Binding-site contacts:
Ligand atom CM1 contacts residue SER107 of chain 29.A at 3.9 Å.
Ligand atom O1 contacts residue PHE186 of chain 29.A at 3.5 Å.
Ligand atom C4 contacts residue PHE186 of chain 29.A at 3.6 Å (hydrophobic).
Ligand atom C2B contacts residue MET221 of chain 29.A at 3.5 Å (hydrophobic).
Ligand atom C3C contacts residue VAL188 of chain 29.A at 3.3 Å (hydrophobic).
Ligand atom C6B contacts residue LEU106 of chain 29.A at 3.9 Å (hydrophobic).
Ligand atom O1 contacts residue TYR152 of chain 29.A at 3.9 Å.
Ligand atom C6C contacts residue VAL191 of chain 29.A at 3.2 Å (hydrophobic).
Ligand atom C3 contacts residue PRO174 of chain 29.A at 3.8 Å (hydrophobic).
Ligand atom C7C contacts residue TYR128 of chain 29.A at 3.6 Å (hydrophobic).
Ligand atom C31 contacts residue SER175 of chain 29.A at 3.6 Å.
Ligand atom N2 contacts residue PHE186 of chain 29.A at 3.7 Å.
Ligand atom C4C contacts residue TYR152 of chain 29.A at 3.8 Å (hydrophobic).
Ligand atom C5C contacts residue ILE104 of chain 29.A at 3.8 Å (hydrophobic).
Ligand atom C5 contacts residue PHE186 of chain 29.A at 3.5 Å (hydrophobic).
Ligand atom C6B contacts residue TYR197 of chain 29.A at 3.6 Å (hydrophobic).
Ligand atom C4A contacts residue ASN219 of chain 29.A at 3.5 Å.
Ligand atom C5B contacts residue TYR197 of chain 29.A at 3.7 Å (hydrophobic).
Ligand atom C31 contacts residue ALA150 of chain 29.A at 3.5 Å (hydrophobic).
Ligand atom O1 contacts residue ALA24 of chain 29.C at 3.6 Å.
Ligand atom C3B contacts residue MET221 of chain 29.A at 3.8 Å (hydrophobic).
Ligand atom C31 contacts residue PRO174 of chain 29.A at 3.4 Å (hydrophobic).
Ligand atom C5C contacts residue TYR128 of chain 29.A at 3.5 Å (hydrophobic).
Ligand atom C3 contacts residue PHE186 of chain 29.A at 3.8 Å (hydrophobic).
Ligand atom O1 contacts residue VAL188 of chain 29.A at 3.8 Å.
Ligand atom N3A contacts residue ASN219 of chain 29.A at 3.0 Å (h-bond).
Ligand atom C1B contacts residue MET221 of chain 29.A at 3.8 Å (hydrophobic).
Ligand atom N2 contacts residue ALA24 of chain 29.C at 3.4 Å.
Ligand atom C7C contacts residue TYR197 of chain 29.A at 3.8 Å (hydrophobic).
Ligand atom C6C contacts residue MET221 of chain 29.A at 3.7 Å (hydrophobic).
Ligand atom C4B contacts residue LEU106 of chain 29.A at 3.7 Å (hydrophobic).
Ligand atom C4 contacts residue TYR152 of chain 29.A at 3.9 Å (hydrophobic).
Ligand atom C4 contacts residue MET224 of chain 29.A at 3.8 Å (hydrophobic).
Ligand atom C3C contacts residue TYR128 of chain 29.A at 3.9 Å (hydrophobic).
Ligand atom C5 contacts residue TYR152 of chain 29.A at 3.8 Å (hydrophobic).
Ligand atom C5B contacts residue LEU106 of chain 29.A at 3.5 Å (hydrophobic).
Ligand atom C31 contacts residue VAL176 of chain 29.A at 3.3 Å (hydrophobic).
Ligand atom C2C contacts residue VAL188 of chain 29.A at 3.2 Å (hydrophobic).
Ligand atom O1B contacts residue TYR128 of chain 29.A at 3.9 Å.
Ligand atom O1B contacts residue MET221 of chain 29.A at 3.4 Å.

A small-molecule ligand and the protein it binds are described below.
Small molecule (SMILES): Cc1cc(CCCCCCCOc2ccc(C3=N[C@@H](C)CO3)cc2)on1

Sequence of chain 29.C:
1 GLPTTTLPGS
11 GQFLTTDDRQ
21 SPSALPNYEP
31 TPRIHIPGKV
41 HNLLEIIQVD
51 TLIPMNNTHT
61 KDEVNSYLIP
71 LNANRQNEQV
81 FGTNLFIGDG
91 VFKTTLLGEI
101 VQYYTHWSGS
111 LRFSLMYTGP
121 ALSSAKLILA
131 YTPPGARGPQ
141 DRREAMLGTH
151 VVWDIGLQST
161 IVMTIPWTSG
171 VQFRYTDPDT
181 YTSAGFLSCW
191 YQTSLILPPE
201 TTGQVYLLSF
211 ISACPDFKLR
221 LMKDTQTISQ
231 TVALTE

Sequence of chain 29.A:
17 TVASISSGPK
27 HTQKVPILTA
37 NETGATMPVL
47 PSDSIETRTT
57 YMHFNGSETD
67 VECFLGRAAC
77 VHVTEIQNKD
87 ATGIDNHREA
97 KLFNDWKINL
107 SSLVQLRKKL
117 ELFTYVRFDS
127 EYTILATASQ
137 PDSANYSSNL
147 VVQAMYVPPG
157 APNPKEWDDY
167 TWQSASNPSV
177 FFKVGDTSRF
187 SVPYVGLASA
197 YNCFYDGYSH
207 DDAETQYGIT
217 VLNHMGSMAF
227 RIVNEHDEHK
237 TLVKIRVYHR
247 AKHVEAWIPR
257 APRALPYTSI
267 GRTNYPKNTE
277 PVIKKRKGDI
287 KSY